The small molecule below binds the protein below.
Small molecule (SMILES): COc1ccc2c(c1)c1c(n2Cc2ccc(Cl)cc2)C(C)=NCC1

Sequence of chain 1.B:
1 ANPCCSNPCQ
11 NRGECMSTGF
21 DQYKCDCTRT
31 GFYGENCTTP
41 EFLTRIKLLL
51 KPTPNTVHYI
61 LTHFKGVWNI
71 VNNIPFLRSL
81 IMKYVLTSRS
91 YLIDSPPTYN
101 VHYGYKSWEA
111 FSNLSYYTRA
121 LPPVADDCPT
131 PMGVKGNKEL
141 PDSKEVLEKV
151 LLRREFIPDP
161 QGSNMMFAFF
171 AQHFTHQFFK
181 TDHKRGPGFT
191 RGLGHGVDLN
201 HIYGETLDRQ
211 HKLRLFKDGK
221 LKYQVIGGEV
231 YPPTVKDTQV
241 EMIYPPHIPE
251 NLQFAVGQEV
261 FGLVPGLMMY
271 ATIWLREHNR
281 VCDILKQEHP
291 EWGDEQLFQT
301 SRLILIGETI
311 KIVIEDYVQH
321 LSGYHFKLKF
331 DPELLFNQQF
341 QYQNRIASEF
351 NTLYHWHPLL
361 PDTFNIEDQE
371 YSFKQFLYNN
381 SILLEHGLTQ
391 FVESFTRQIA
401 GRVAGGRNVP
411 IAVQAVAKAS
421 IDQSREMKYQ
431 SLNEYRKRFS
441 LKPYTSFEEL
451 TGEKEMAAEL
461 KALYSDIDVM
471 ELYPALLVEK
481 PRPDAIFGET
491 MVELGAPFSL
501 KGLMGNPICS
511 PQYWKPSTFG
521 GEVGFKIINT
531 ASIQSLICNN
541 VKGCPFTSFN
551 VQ

Binding-site contacts:
Ligand atom C01 contacts residue ALA496 of chain 1.B at 3.6 Å (hydrophobic).
Ligand atom C17 contacts residue TYR354 of chain 1.B at 3.6 Å (hydrophobic).
Ligand atom C03 contacts residue ALA496 of chain 1.B at 3.6 Å (hydrophobic).
Ligand atom C05 contacts residue VAL318 of chain 1.B at 3.4 Å (hydrophobic).
Ligand atom C14 contacts residue LEU321 of chain 1.B at 3.5 Å (hydrophobic).
Ligand atom CL22 contacts residue LEU353 of chain 1.B at 3.4 Å.
Ligand atom C15 contacts residue LEU321 of chain 1.B at 3.7 Å (hydrophobic).
Ligand atom C24 contacts residue LEU500 of chain 1.B at 3.6 Å (hydrophobic).
Ligand atom C14 contacts residue VAL492 of chain 1.B at 3.8 Å (hydrophobic).
Ligand atom C17 contacts residue TRP356 of chain 1.B at 3.9 Å (hydrophobic).
Ligand atom C06 contacts residue ALA496 of chain 1.B at 3.5 Å (hydrophobic).
Ligand atom N11 contacts residue VAL492 of chain 1.B at 3.9 Å.
Ligand atom C20 contacts residue MET491 of chain 1.B at 3.5 Å (hydrophobic).
Ligand atom C18 contacts residue TRP356 of chain 1.B at 3.5 Å (hydrophobic).
Ligand atom C21 contacts residue ALA496 of chain 1.B at 3.7 Å (hydrophobic).
Ligand atom CL22 contacts residue GLY495 of chain 1.B at 3.6 Å.
Ligand atom C19 contacts residue TRP356 of chain 1.B at 3.8 Å (hydrophobic).
Ligand atom C12 contacts residue TYR324 of chain 1.B at 3.1 Å (hydrophobic).
Ligand atom C21 contacts residue GLY495 of chain 1.B at 3.9 Å.
Ligand atom C20 contacts residue ALA496 of chain 1.B at 3.6 Å (hydrophobic).
Ligand atom C19 contacts residue GLY495 of chain 1.B at 3.8 Å.
Ligand atom C06 contacts residue VAL318 of chain 1.B at 3.9 Å (hydrophobic).
Ligand atom C02 contacts residue ALA496 of chain 1.B at 3.8 Å (hydrophobic).
Ligand atom O23 contacts residue LEU500 of chain 1.B at 3.3 Å.
Ligand atom C12 contacts residue SER322 of chain 1.B at 3.6 Å.
Ligand atom N11 contacts residue SER322 of chain 1.B at 3.4 Å.
Ligand atom C04 contacts residue VAL318 of chain 1.B at 3.8 Å (hydrophobic).
Ligand atom CL22 contacts residue PHE350 of chain 1.B at 3.8 Å.
Ligand atom C13 contacts residue TYR324 of chain 1.B at 3.5 Å (hydrophobic).
Ligand atom C15 contacts residue VAL318 of chain 1.B at 3.6 Å (hydrophobic).
Ligand atom C08 contacts residue VAL318 of chain 1.B at 3.9 Å (hydrophobic).
Ligand atom CL22 contacts residue TRP356 of chain 1.B at 3.7 Å.
Ligand atom C03 contacts residue LEU500 of chain 1.B at 3.9 Å (hydrophobic).
Ligand atom C04 contacts residue SER499 of chain 1.B at 3.5 Å.
Ligand atom C20 contacts residue GLY495 of chain 1.B at 3.4 Å.
Ligand atom C24 contacts residue LEU86 of chain 1.B at 3.6 Å (hydrophobic).
Ligand atom C09 contacts residue ALA496 of chain 1.B at 3.7 Å (hydrophobic).
Ligand atom C18 contacts residue TYR354 of chain 1.B at 3.4 Å (hydrophobic).
Ligand atom C12 contacts residue VAL492 of chain 1.B at 3.9 Å (hydrophobic).
Ligand atom N07 contacts residue VAL318 of chain 1.B at 3.4 Å.